Sequence of chain 1.E:
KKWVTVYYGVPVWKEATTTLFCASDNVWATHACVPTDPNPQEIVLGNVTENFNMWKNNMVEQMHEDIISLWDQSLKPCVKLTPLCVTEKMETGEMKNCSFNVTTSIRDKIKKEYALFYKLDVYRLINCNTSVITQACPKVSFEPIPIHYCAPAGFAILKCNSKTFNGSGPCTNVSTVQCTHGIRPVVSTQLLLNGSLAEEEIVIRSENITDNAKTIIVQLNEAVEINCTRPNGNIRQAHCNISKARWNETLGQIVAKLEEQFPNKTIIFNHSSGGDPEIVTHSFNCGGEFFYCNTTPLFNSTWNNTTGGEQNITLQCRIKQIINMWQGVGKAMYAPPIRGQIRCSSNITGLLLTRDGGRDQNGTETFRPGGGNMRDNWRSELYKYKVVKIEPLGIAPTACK

Binding-site contacts:
Ligand atom C3 contacts residue TRP409 of chain 1.E at 3.9 Å (hydrophobic).
Ligand atom C8 contacts residue ASN354 of chain 1.E at 3.9 Å.
Ligand atom C3 contacts residue ASN354 of chain 1.E at 3.8 Å.
Ligand atom C7 contacts residue ASN354 of chain 1.E at 3.3 Å.
Ligand atom C7 contacts residue LYS350 of chain 1.E at 4.5 Å.
Ligand atom C4 contacts residue ASN354 of chain 1.E at 4.2 Å.
Ligand atom O5 contacts residue ASN354 of chain 1.E at 2.3 Å (h-bond).
Ligand atom O4 contacts residue TRP409 of chain 1.E at 3.9 Å.
Ligand atom O7 contacts residue LYS350 of chain 1.E at 3.6 Å.
Ligand atom C4 contacts residue TRP409 of chain 1.E at 4.5 Å (hydrophobic).
Ligand atom C8 contacts residue ASN406 of chain 1.E at 4.5 Å.
Ligand atom C5 contacts residue ASN354 of chain 1.E at 3.6 Å.
Ligand atom O7 contacts residue ASN354 of chain 1.E at 3.2 Å (h-bond).
Ligand atom O3 contacts residue TRP409 of chain 1.E at 4.1 Å.
Ligand atom N2 contacts residue ASN354 of chain 1.E at 3.0 Å (h-bond).
Ligand atom C2 contacts residue ASN354 of chain 1.E at 2.5 Å.
Ligand atom C1 contacts residue ASN354 of chain 1.E at 1.4 Å.

A small-molecule ligand and the protein it binds are described below.
Small molecule (SMILES): CC(=O)N[C@@H]1[C@@H](O)[C@H](O)[C@@H](CO)O[C@H]1O